A protein and the small-molecule ligand that binds it are described below.
Small molecule (SMILES): NCCC[C@H](N)C(=O)O

Sequence of chain 1.E:
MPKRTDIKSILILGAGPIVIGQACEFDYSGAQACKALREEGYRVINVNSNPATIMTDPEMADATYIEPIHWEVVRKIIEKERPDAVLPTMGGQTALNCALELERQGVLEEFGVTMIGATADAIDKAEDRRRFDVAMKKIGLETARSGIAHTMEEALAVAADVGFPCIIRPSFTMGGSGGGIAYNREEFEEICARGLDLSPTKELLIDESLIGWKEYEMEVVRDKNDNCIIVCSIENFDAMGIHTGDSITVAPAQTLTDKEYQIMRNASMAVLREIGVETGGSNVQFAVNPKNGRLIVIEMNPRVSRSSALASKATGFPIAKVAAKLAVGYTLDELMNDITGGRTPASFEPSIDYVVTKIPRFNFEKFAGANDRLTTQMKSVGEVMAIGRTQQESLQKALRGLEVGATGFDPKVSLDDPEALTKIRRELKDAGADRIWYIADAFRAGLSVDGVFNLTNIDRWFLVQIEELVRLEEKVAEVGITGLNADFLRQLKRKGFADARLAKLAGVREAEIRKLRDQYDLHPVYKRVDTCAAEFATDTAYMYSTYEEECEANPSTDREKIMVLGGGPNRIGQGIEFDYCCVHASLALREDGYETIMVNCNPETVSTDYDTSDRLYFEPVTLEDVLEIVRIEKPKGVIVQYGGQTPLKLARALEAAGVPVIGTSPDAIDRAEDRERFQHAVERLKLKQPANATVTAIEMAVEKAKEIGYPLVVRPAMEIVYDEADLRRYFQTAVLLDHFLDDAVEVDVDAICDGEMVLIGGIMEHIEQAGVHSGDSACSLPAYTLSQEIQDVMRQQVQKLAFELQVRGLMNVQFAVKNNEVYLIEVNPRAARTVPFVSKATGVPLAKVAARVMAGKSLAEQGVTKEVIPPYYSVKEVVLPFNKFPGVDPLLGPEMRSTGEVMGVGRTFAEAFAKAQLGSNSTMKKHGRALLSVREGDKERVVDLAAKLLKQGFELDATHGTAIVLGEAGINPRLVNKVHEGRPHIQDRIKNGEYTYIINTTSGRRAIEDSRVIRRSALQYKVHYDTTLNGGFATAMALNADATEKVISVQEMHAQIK

Binding-site contacts:
Ligand atom CG contacts residue GLU783 of chain 1.E at 4.3 Å.
Ligand atom CD contacts residue LEU907 of chain 1.E at 3.6 Å (hydrophobic).
Ligand atom OXT contacts residue LEU907 of chain 1.E at 3.5 Å.
Ligand atom OXT contacts residue ASP1041 of chain 1.E at 4.4 Å.
Ligand atom OXT contacts residue THR1042 of chain 1.E at 2.9 Å (h-bond).
Ligand atom CA contacts residue LEU907 of chain 1.E at 4.5 Å (hydrophobic).
Ligand atom CB contacts residue LEU907 of chain 1.E at 4.0 Å (hydrophobic).
Ligand atom CB contacts residue GLU783 of chain 1.E at 3.8 Å.
Ligand atom O contacts residue THR1042 of chain 1.E at 2.5 Å (h-bond).
Ligand atom CD contacts residue GLU892 of chain 1.E at 3.6 Å.
Ligand atom NE contacts residue ALA793 of chain 1.E at 3.9 Å.
Ligand atom C contacts residue TYR1040 of chain 1.E at 3.8 Å (hydrophobic).
Ligand atom N contacts residue HIS1039 of chain 1.E at 4.1 Å.
Ligand atom CG contacts residue GLU892 of chain 1.E at 3.9 Å.
Ligand atom CG contacts residue VAL893 of chain 1.E at 4.4 Å (hydrophobic).
Ligand atom NE contacts residue GLU783 of chain 1.E at 2.8 Å (salt-bridge).
Ligand atom N contacts residue ASP1041 of chain 1.E at 3.4 Å (salt-bridge).
Ligand atom CG contacts residue LEU895 of chain 1.E at 3.9 Å (hydrophobic).
Ligand atom NE contacts residue ASP791 of chain 1.E at 3.2 Å (salt-bridge).
Ligand atom NE contacts residue GLU892 of chain 1.E at 2.9 Å (salt-bridge).
Ligand atom C contacts residue ASP1041 of chain 1.E at 3.9 Å.
Ligand atom N contacts residue TYR1040 of chain 1.E at 2.7 Å (h-bond).
Ligand atom O contacts residue TYR1040 of chain 1.E at 3.9 Å.
Ligand atom OXT contacts residue TYR1040 of chain 1.E at 4.3 Å.
Ligand atom CG contacts residue LEU907 of chain 1.E at 4.2 Å (hydrophobic).
Ligand atom CD contacts residue VAL893 of chain 1.E at 3.6 Å (hydrophobic).
Ligand atom C contacts residue LEU907 of chain 1.E at 3.8 Å (hydrophobic).
Ligand atom NE contacts residue VAL893 of chain 1.E at 4.0 Å.
Ligand atom C contacts residue THR1042 of chain 1.E at 3.4 Å.
Ligand atom NE contacts residue SER792 of chain 1.E at 4.3 Å.
Ligand atom NE contacts residue LEU907 of chain 1.E at 4.1 Å.
Ligand atom O contacts residue THR1043 of chain 1.E at 4.1 Å.
Ligand atom CD contacts residue LEU895 of chain 1.E at 3.9 Å (hydrophobic).
Ligand atom CA contacts residue TYR1040 of chain 1.E at 3.7 Å (hydrophobic).
Ligand atom O contacts residue LEU907 of chain 1.E at 4.0 Å.
Ligand atom CA contacts residue ASP1041 of chain 1.E at 4.4 Å.
Ligand atom CD contacts residue ASP791 of chain 1.E at 3.3 Å.
Ligand atom CD contacts residue GLU783 of chain 1.E at 3.7 Å.
Ligand atom O contacts residue ASP1041 of chain 1.E at 3.1 Å.